This protein binds this small molecule.
Small molecule (SMILES): CC(=O)N[C@H]1[C@H](O[C@H]2[C@H](O)[C@@H](NC(C)=O)CO[C@@H]2CO[C@@H]2O[C@@H](C)[C@@H](O)[C@@H](O)[C@@H]2O)O[C@H](CO)[C@@H](O[C@@H]2O[C@H](CO)[C@@H](O)[C@H](O[C@H]3O[C@H](CO)[C@@H](O)[C@H](O)[C@@H]3O)[C@@H]2O)[C@@H]1O

Sequence of chain 1.C:
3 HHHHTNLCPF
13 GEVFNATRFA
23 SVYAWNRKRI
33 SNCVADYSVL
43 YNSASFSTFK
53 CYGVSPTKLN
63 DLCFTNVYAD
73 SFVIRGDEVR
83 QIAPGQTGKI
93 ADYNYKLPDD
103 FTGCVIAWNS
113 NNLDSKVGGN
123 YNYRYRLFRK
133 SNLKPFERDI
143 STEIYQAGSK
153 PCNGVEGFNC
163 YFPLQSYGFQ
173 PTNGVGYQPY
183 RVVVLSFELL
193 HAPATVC

Binding-site contacts:
Ligand atom C2 contacts residue ASN17 of chain 1.C at 2.5 Å.
Ligand atom C8 contacts residue GLY13 of chain 1.C at 4.1 Å.
Ligand atom C7 contacts residue PHE12 of chain 1.C at 4.4 Å (hydrophobic).
Ligand atom C3 contacts residue ASN17 of chain 1.C at 3.8 Å.
Ligand atom C7 contacts residue GLY13 of chain 1.C at 3.8 Å.
Ligand atom C8 contacts residue PHE16 of chain 1.C at 3.6 Å (hydrophobic).
Ligand atom C8 contacts residue PHE12 of chain 1.C at 3.7 Å (hydrophobic).
Ligand atom N2 contacts residue PG01 of chain 1.R at 3.4 Å.
Ligand atom O3 contacts residue PG01 of chain 1.R at 4.2 Å.
Ligand atom C7 contacts residue PHE16 of chain 1.C at 4.3 Å (hydrophobic).
Ligand atom C3 contacts residue PG01 of chain 1.R at 4.0 Å.
Ligand atom N2 contacts residue ASN17 of chain 1.C at 3.0 Å (h-bond).
Ligand atom O7 contacts residue GLY13 of chain 1.C at 2.9 Å.
Ligand atom C4 contacts residue ASN17 of chain 1.C at 4.2 Å.
Ligand atom C7 contacts residue ASN17 of chain 1.C at 3.3 Å.
Ligand atom C8 contacts residue PG01 of chain 1.R at 3.9 Å.
Ligand atom O7 contacts residue ASN17 of chain 1.C at 3.0 Å (h-bond).
Ligand atom O7 contacts residue PHE12 of chain 1.C at 4.2 Å.
Ligand atom C5 contacts residue ASN17 of chain 1.C at 3.6 Å.
Ligand atom C1 contacts residue ASN17 of chain 1.C at 1.4 Å.
Ligand atom C1 contacts residue PG01 of chain 1.R at 3.8 Å.
Ligand atom C7 contacts residue PG01 of chain 1.R at 4.2 Å.
Ligand atom O5 contacts residue ASN17 of chain 1.C at 2.3 Å (h-bond).
Ligand atom C2 contacts residue PG01 of chain 1.R at 4.2 Å.